Binding-site contacts:
Ligand atom N4 contacts residue GLY111 of chain 1.B at 3.7 Å.
Ligand atom C2 contacts residue ALA184 of chain 1.B at 3.8 Å (hydrophobic).
Ligand atom C2 contacts residue ASP185 of chain 1.B at 3.7 Å.
Ligand atom C23 contacts residue PHE186 of chain 1.B at 3.5 Å (hydrophobic).
Ligand atom N3 contacts residue ALA108 of chain 1.B at 3.0 Å (h-bond).
Ligand atom C17 contacts residue ASP185 of chain 1.B at 3.7 Å.
Ligand atom C24 contacts residue VAL103 of chain 1.B at 3.7 Å (hydrophobic).
Ligand atom O contacts residue ALA184 of chain 1.B at 3.4 Å.
Ligand atom C7 contacts residue ALA56 of chain 1.B at 3.4 Å (hydrophobic).
Ligand atom C2 contacts residue ARG171 of chain 1.B at 3.6 Å.
Ligand atom C7 contacts residue GLU106 of chain 1.B at 3.4 Å.
Ligand atom C7 contacts residue LEU174 of chain 1.B at 3.7 Å (hydrophobic).
Ligand atom C23 contacts residue MET79 of chain 1.B at 3.6 Å (hydrophobic).
Ligand atom O contacts residue ASP185 of chain 1.B at 3.0 Å (salt-bridge).
Ligand atom C24 contacts residue GLU75 of chain 1.B at 3.6 Å.
Ligand atom C1 contacts residue ASP185 of chain 1.B at 3.6 Å.
Ligand atom C22 contacts residue ASP185 of chain 1.B at 3.2 Å.
Ligand atom N3 contacts residue TYR107 of chain 1.B at 3.5 Å.
Ligand atom C23 contacts residue ASP185 of chain 1.B at 3.4 Å.
Ligand atom C9 contacts residue LEU174 of chain 1.B at 3.7 Å (hydrophobic).
Ligand atom C6 contacts residue ALA56 of chain 1.B at 3.7 Å (hydrophobic).
Ligand atom O1 contacts residue LYS58 of chain 1.B at 3.4 Å.
Ligand atom C4 contacts residue ASP185 of chain 1.B at 3.7 Å.
Ligand atom C14 contacts residue GLY111 of chain 1.B at 3.6 Å.
Ligand atom C24 contacts residue VAL105 of chain 1.B at 3.8 Å (hydrophobic).
Ligand atom O contacts residue ILE89 of chain 1.B at 3.4 Å.
Ligand atom C6 contacts residue LEU174 of chain 1.B at 3.8 Å (hydrophobic).
Ligand atom C21 contacts residue ILE89 of chain 1.B at 3.7 Å (hydrophobic).
Ligand atom C21 contacts residue ASP185 of chain 1.B at 3.4 Å.
Ligand atom C14 contacts residue ALA108 of chain 1.B at 3.5 Å (hydrophobic).
Ligand atom C15 contacts residue LEU28 of chain 1.B at 3.5 Å (hydrophobic).
Ligand atom N contacts residue ASP185 of chain 1.B at 3.0 Å (salt-bridge).
Ligand atom C12 contacts residue ALA108 of chain 1.B at 3.0 Å (hydrophobic).
Ligand atom C4 contacts residue VAL36 of chain 1.B at 3.7 Å (hydrophobic).
Ligand atom C contacts residue ASP185 of chain 1.B at 3.7 Å.
Ligand atom C12 contacts residue TYR107 of chain 1.B at 3.6 Å (hydrophobic).
Ligand atom C23 contacts residue ILE89 of chain 1.B at 3.6 Å (hydrophobic).
Ligand atom C3 contacts residue ASP185 of chain 1.B at 3.3 Å.
Ligand atom C2 contacts residue ASN172 of chain 1.B at 3.5 Å.
Ligand atom C8 contacts residue LEU174 of chain 1.B at 3.6 Å (hydrophobic).

A protein and the small-molecule ligand that binds it are described below.
Small molecule (SMILES): COc1cc(OC)cc(N(CCNC(C)C)c2ccc3ncc(-c4cnn(C)c4)nc3c2)c1

Sequence of chain 1.B:
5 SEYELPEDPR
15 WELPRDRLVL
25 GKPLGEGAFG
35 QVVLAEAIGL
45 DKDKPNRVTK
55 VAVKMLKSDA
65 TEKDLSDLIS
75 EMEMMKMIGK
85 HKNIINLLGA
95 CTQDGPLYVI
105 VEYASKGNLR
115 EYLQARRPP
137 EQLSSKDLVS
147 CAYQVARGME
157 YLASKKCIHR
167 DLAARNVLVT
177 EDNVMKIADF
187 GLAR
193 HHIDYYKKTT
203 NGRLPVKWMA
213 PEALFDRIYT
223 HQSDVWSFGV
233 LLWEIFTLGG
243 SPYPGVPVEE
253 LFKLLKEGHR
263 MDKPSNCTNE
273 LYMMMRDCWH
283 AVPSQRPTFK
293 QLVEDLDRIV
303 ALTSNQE